A protein and the small-molecule ligand that binds it are described below.
Small molecule (SMILES): Nc1ncnc2c1ncn2[C@@H]1O[C@H](CO[P](=O)(O)O[P](=O)(O)CP(=O)(O)O)[C@@H](O)[C@H]1O

Binding-site contacts:
Ligand atom N6 contacts residue LYS516 of chain 1.A at 3.0 Å (salt-bridge).
Ligand atom O2' contacts residue GOL1 of chain 1.F at 3.4 Å (h-bond).
Ligand atom N7 contacts residue THR442 of chain 1.A at 3.7 Å.
Ligand atom N3 contacts residue PHE488 of chain 1.A at 3.2 Å.
Ligand atom C4 contacts residue LEU563 of chain 1.A at 3.7 Å (hydrophobic).
Ligand atom C2 contacts residue GLY517 of chain 1.A at 3.8 Å.
Ligand atom N9 contacts residue PHE488 of chain 1.A at 3.6 Å.
Ligand atom N3 contacts residue GLY517 of chain 1.A at 3.4 Å.
Ligand atom N1 contacts residue LYS516 of chain 1.A at 2.8 Å (salt-bridge).
Ligand atom O1G contacts residue THR354 of chain 1.A at 3.7 Å.
Ligand atom N6 contacts residue GLU443 of chain 1.A at 2.9 Å (salt-bridge).
Ligand atom N3 contacts residue LEU563 of chain 1.A at 3.8 Å.
Ligand atom C2' contacts residue LEU563 of chain 1.A at 3.7 Å (hydrophobic).
Ligand atom C1' contacts residue PHE488 of chain 1.A at 3.6 Å (hydrophobic).
Ligand atom C6 contacts residue LYS516 of chain 1.A at 3.2 Å.
Ligand atom C2 contacts residue LYS516 of chain 1.A at 3.5 Å.
Ligand atom O2' contacts residue CYS562 of chain 1.A at 3.5 Å (h-bond).
Ligand atom O2G contacts residue THR354 of chain 1.A at 3.7 Å.
Ligand atom O2B contacts residue MG1 of chain 1.J at 2.0 Å.
Ligand atom O4' contacts residue PHE488 of chain 1.A at 3.1 Å.
Ligand atom N9 contacts residue ARG561 of chain 1.A at 3.6 Å.
Ligand atom O3' contacts residue ARG679 of chain 1.A at 3.6 Å.
Ligand atom C2' contacts residue ARG561 of chain 1.A at 3.3 Å.
Ligand atom C2 contacts residue PHE488 of chain 1.A at 3.5 Å (hydrophobic).
Ligand atom O3A contacts residue MG1 of chain 1.J at 3.4 Å.
Ligand atom N9 contacts residue LEU563 of chain 1.A at 3.7 Å.
Ligand atom O1B contacts residue MG1 of chain 1.J at 2.2 Å.
Ligand atom O2' contacts residue ARG561 of chain 1.A at 3.8 Å.
Ligand atom O2' contacts residue LEU563 of chain 1.A at 3.3 Å.
Ligand atom O2' contacts residue ALA518 of chain 1.A at 3.3 Å.
Ligand atom O1B contacts residue ARG561 of chain 1.A at 2.9 Å (salt-bridge).
Ligand atom N7 contacts residue ARG561 of chain 1.A at 3.7 Å.
Ligand atom O3' contacts residue GOL1 of chain 1.F at 2.3 Å (h-bond).
Ligand atom C8 contacts residue ARG561 of chain 1.A at 2.8 Å.
Ligand atom C4 contacts residue PHE488 of chain 1.A at 3.4 Å (hydrophobic).
Ligand atom C3' contacts residue ARG561 of chain 1.A at 3.4 Å.
Ligand atom O1A contacts residue MG1 of chain 1.J at 3.5 Å.
Ligand atom C3' contacts residue GOL1 of chain 1.F at 3.6 Å.
Ligand atom O2G contacts residue GLY627 of chain 1.A at 3.0 Å (h-bond).
Ligand atom PB contacts residue MG1 of chain 1.J at 2.5 Å.

Sequence of chain 1.A:
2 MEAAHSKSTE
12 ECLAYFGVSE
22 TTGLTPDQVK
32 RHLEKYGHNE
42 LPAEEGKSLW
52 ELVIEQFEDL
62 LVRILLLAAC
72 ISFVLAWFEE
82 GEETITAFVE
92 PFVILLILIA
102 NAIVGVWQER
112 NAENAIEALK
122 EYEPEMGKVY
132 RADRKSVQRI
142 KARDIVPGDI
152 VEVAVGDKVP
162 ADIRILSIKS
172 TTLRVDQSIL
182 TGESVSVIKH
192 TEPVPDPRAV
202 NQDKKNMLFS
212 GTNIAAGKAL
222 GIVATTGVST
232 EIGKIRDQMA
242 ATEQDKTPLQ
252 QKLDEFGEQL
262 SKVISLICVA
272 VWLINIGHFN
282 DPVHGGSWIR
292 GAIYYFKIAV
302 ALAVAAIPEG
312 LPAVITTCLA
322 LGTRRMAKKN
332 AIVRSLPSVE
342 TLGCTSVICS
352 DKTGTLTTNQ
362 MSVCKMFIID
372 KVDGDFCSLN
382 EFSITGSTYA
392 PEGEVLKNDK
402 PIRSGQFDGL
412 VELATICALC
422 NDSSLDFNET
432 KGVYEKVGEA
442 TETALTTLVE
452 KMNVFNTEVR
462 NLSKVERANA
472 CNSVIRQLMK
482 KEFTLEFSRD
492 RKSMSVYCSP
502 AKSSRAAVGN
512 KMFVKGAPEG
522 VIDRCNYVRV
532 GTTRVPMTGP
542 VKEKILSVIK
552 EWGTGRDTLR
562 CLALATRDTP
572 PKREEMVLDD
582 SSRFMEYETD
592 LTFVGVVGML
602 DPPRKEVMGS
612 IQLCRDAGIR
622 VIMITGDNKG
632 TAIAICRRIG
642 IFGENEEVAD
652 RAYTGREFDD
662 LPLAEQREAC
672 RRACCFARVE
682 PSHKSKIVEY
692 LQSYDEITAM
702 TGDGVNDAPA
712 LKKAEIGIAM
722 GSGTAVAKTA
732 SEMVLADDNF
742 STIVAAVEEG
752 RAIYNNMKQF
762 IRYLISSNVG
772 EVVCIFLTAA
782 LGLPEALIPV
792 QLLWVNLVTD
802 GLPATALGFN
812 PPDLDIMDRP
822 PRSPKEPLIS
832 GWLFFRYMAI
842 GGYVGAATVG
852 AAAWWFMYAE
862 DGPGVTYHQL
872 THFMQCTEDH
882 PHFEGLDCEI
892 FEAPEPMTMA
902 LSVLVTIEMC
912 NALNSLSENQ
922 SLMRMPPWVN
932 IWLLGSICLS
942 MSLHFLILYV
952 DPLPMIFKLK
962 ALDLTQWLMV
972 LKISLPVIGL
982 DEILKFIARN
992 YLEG